Binding-site contacts:
Ligand atom O5 contacts residue ASN66 of chain 4.G at 2.2 Å (h-bond).
Ligand atom C3 contacts residue ASN66 of chain 4.G at 3.6 Å.
Ligand atom O7 contacts residue PRO64 of chain 4.G at 3.9 Å.
Ligand atom C4 contacts residue ASN66 of chain 4.G at 4.0 Å.
Ligand atom N2 contacts residue ILE65 of chain 4.G at 4.4 Å.
Ligand atom C7 contacts residue ASN66 of chain 4.G at 4.0 Å.
Ligand atom N2 contacts residue PRO64 of chain 4.G at 4.3 Å.
Ligand atom C5 contacts residue ASN66 of chain 4.G at 3.5 Å.
Ligand atom N2 contacts residue ASN66 of chain 4.G at 2.8 Å (h-bond).
Ligand atom C1 contacts residue ASN66 of chain 4.G at 1.4 Å.
Ligand atom C2 contacts residue ASN66 of chain 4.G at 2.2 Å.
Ligand atom O7 contacts residue ASN66 of chain 4.G at 4.3 Å.
Ligand atom C8 contacts residue GLN87 of chain 4.G at 4.5 Å.
Ligand atom C7 contacts residue PRO64 of chain 4.G at 3.8 Å (hydrophobic).
Ligand atom C8 contacts residue PRO64 of chain 4.G at 3.4 Å (hydrophobic).

A small-molecule ligand and the protein it binds are described below.
Small molecule (SMILES): CC(=O)N[C@H]1[C@H](O[C@H]2[C@H](O)[C@@H](NC(C)=O)CO[C@@H]2CO[C@@H]2O[C@@H](C)[C@@H](O)[C@@H](O)[C@@H]2O)O[C@H](CO)[C@@H](O[C@@H]2O[C@H](CO)[C@@H](O)[C@H](O)[C@@H]2O)[C@@H]1O

Sequence of chain 4.G:
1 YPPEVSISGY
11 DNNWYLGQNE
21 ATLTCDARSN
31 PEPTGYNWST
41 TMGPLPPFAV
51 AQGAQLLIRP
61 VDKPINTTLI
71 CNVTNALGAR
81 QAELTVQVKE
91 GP